Sequence of chain 1.YA:
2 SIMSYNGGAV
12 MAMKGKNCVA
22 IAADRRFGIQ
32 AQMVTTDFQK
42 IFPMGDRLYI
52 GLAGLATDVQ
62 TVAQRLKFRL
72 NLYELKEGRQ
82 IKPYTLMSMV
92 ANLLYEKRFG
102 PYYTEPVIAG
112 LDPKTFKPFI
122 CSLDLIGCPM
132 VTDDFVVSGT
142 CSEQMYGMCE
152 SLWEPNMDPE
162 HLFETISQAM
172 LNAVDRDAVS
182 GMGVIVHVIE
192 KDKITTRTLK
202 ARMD

A small-molecule ligand and the protein it binds are described below.
Small molecule (SMILES): COc1ccc(C[C@H](NC(=O)[C@H](C)NC(=O)CN2CCOCC2)C(=O)N[C@@H](Cc2ccccc2)[C@@H](O)[C@H](C)CO)cc1

Sequence of chain 1.XA:
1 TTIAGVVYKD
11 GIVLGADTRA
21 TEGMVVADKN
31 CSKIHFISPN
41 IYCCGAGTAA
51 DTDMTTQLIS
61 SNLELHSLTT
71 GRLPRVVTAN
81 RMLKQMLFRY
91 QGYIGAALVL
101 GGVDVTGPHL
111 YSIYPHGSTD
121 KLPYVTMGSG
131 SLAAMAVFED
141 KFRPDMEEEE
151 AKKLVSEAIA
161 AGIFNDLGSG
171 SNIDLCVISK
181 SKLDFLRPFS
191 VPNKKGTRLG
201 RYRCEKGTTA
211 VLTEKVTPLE

Binding-site contacts:
Ligand atom C32 contacts residue ILE127 of chain 1.YA at 3.5 Å (hydrophobic).
Ligand atom N28 contacts residue ASP125 of chain 1.YA at 2.9 Å (salt-bridge).
Ligand atom O21 contacts residue GLY47 of chain 1.XA at 2.7 Å (h-bond).
Ligand atom C5 contacts residue ALA49 of chain 1.XA at 3.8 Å (hydrophobic).
Ligand atom C4 contacts residue ALA49 of chain 1.XA at 3.6 Å (hydrophobic).
Ligand atom O39 contacts residue ALA49 of chain 1.XA at 3.1 Å (h-bond).
Ligand atom C11 contacts residue ARG19 of chain 1.XA at 3.1 Å.
Ligand atom N22 contacts residue GLY47 of chain 1.XA at 2.7 Å (h-bond).
Ligand atom O13 contacts residue THR1 of chain 1.XA at 2.8 Å (h-bond).
Ligand atom C26 contacts residue ALA49 of chain 1.XA at 3.7 Å (hydrophobic).
Ligand atom C24 contacts residue THR21 of chain 1.XA at 3.8 Å.
Ligand atom C33 contacts residue THR48 of chain 1.XA at 3.8 Å.
Ligand atom C40 contacts residue THR21 of chain 1.XA at 3.8 Å.
Ligand atom O21 contacts residue ALA46 of chain 1.XA at 3.6 Å.
Ligand atom N22 contacts residue THR1 of chain 1.XA at 3.7 Å.
Ligand atom C27 contacts residue THR21 of chain 1.XA at 3.4 Å.
Ligand atom C8 contacts residue THR1 of chain 1.XA at 2.4 Å.
Ligand atom C8 contacts residue GLY47 of chain 1.XA at 3.6 Å.
Ligand atom N25 contacts residue THR21 of chain 1.XA at 2.8 Å (h-bond).
Ligand atom C26 contacts residue THR21 of chain 1.XA at 3.6 Å.
Ligand atom C42 contacts residue GLY47 of chain 1.XA at 3.6 Å.
Ligand atom C24 contacts residue GLY47 of chain 1.XA at 3.3 Å.
Ligand atom C27 contacts residue ASP125 of chain 1.YA at 3.7 Å.
Ligand atom C4 contacts residue ALA20 of chain 1.XA at 3.6 Å (hydrophobic).
Ligand atom O13 contacts residue GLY168 of chain 1.XA at 3.5 Å (h-bond).
Ligand atom C10 contacts residue GLY168 of chain 1.XA at 3.7 Å.
Ligand atom C4 contacts residue CYS31 of chain 1.XA at 3.5 Å (hydrophobic).
Ligand atom C12 contacts residue THR1 of chain 1.XA at 2.5 Å.
Ligand atom C38 contacts residue ASP125 of chain 1.YA at 3.3 Å.
Ligand atom C7 contacts residue GLY47 of chain 1.XA at 3.5 Å.
Ligand atom O21 contacts residue THR1 of chain 1.XA at 2.3 Å (h-bond).
Ligand atom C11 contacts residue GLY168 of chain 1.XA at 3.0 Å.
Ligand atom C7 contacts residue THR1 of chain 1.XA at 2.8 Å.
Ligand atom O49 contacts residue ALA20 of chain 1.XA at 3.4 Å.
Ligand atom C10 contacts residue THR1 of chain 1.XA at 1.5 Å.
Ligand atom C9 contacts residue THR1 of chain 1.XA at 1.4 Å.
Ligand atom C23 contacts residue GLY47 of chain 1.XA at 3.5 Å.
Ligand atom C3 contacts residue ALA49 of chain 1.XA at 3.7 Å (hydrophobic).
Ligand atom C11 contacts residue THR1 of chain 1.XA at 2.5 Å.
Ligand atom O49 contacts residue THR21 of chain 1.XA at 3.0 Å (h-bond).